Binding-site contacts:
Ligand atom O5 contacts residue ASN471 of chain 1.B at 2.4 Å (h-bond).
Ligand atom C1 contacts residue ASN471 of chain 1.B at 1.4 Å.
Ligand atom O7 contacts residue ASN471 of chain 1.B at 3.7 Å.
Ligand atom C8 contacts residue THR396 of chain 1.B at 4.3 Å.
Ligand atom N2 contacts residue ASN471 of chain 1.B at 2.9 Å (h-bond).
Ligand atom C8 contacts residue ASN471 of chain 1.B at 4.3 Å.
Ligand atom C3 contacts residue ASN471 of chain 1.B at 3.8 Å.
Ligand atom C4 contacts residue ASN471 of chain 1.B at 4.2 Å.
Ligand atom C2 contacts residue ASN471 of chain 1.B at 2.5 Å.
Ligand atom C5 contacts residue ASN471 of chain 1.B at 3.7 Å.
Ligand atom C7 contacts residue ASN471 of chain 1.B at 3.5 Å.

Sequence of chain 1.B:
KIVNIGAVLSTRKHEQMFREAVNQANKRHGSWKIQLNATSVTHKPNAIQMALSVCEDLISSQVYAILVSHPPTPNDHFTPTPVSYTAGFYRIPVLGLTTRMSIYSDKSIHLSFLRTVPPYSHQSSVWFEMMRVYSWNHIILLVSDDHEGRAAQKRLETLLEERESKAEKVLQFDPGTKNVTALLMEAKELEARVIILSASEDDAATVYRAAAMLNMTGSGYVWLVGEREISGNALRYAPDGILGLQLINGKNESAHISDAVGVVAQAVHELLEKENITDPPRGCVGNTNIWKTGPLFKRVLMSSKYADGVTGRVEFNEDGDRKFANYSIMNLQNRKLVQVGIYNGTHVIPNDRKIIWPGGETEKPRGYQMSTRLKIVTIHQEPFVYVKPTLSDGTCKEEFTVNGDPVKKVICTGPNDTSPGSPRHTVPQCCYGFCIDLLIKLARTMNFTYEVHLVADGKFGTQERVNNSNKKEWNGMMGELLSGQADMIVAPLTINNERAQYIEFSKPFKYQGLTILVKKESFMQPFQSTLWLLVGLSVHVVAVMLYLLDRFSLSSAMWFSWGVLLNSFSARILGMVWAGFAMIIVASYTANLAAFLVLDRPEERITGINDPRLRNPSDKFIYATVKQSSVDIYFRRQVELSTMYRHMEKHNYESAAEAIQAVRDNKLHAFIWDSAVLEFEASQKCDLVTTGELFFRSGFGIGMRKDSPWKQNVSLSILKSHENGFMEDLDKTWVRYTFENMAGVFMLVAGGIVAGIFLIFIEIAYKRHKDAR

This small molecule binds to this protein.
Small molecule (SMILES): CC(=O)N[C@@H]1[C@@H](O)[C@H](O)[C@@H](CO)O[C@H]1O